Sequence of chain 1.A:
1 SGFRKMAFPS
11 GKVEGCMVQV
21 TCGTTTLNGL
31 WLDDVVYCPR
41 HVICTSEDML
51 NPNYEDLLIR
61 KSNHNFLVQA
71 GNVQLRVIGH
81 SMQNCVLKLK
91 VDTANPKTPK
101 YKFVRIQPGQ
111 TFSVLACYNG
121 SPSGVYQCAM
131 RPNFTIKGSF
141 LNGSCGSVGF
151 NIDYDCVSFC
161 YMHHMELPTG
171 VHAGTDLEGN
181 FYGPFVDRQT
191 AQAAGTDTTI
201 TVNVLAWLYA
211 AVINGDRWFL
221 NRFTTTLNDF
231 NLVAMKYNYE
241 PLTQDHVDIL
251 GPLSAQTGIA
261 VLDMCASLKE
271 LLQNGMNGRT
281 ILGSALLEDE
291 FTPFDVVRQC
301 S

Sequence of chain 1.B:
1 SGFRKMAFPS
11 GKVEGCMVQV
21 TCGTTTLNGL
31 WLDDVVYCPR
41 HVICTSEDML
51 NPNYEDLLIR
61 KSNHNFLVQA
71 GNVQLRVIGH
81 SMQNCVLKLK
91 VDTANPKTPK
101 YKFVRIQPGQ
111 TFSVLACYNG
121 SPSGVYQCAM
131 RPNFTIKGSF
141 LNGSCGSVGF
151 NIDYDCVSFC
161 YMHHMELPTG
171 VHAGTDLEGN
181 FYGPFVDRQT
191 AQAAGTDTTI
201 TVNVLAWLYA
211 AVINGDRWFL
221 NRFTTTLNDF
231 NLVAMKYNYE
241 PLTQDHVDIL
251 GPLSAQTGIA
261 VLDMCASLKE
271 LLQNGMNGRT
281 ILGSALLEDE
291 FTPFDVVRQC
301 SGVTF

The protein below binds the small molecule below.
Small molecule (SMILES): CCC(=O)N(C(=O)[C@@H]1CCOc2ccc(Cl)cc21)c1cncc2ccccc12

Binding-site contacts:
Ligand atom C21 contacts residue HIS163 of chain 1.A at 3.2 Å.
Ligand atom C20 contacts residue PHE140 of chain 1.A at 3.7 Å (hydrophobic).
Ligand atom C21 contacts residue GLU166 of chain 1.A at 3.6 Å.
Ligand atom O2 contacts residue GLN189 of chain 1.A at 3.4 Å (h-bond).
Ligand atom O1 contacts residue GLU166 of chain 1.A at 2.8 Å (salt-bridge).
Ligand atom O contacts residue HIS41 of chain 1.A at 3.5 Å.
Ligand atom C10 contacts residue MET165 of chain 1.A at 3.4 Å (hydrophobic).
Ligand atom O2 contacts residue DMS1 of chain 1.D at 3.8 Å.
Ligand atom O contacts residue CYS145 of chain 1.A at 3.3 Å (h-bond).
Ligand atom C21 contacts residue MET165 of chain 1.A at 3.7 Å (hydrophobic).
Ligand atom C20 contacts residue GLU166 of chain 1.A at 3.6 Å.
Ligand atom C contacts residue CYS145 of chain 1.A at 1.8 Å (hydrophobic).
Ligand atom O contacts residue HIS164 of chain 1.A at 3.8 Å.
Ligand atom C20 contacts residue HIS163 of chain 1.A at 3.7 Å.
Ligand atom N1 contacts residue HIS163 of chain 1.A at 2.6 Å (h-bond).
Ligand atom C21 contacts residue CYS145 of chain 1.A at 3.8 Å (hydrophobic).
Ligand atom C18 contacts residue LEU141 of chain 1.A at 3.6 Å (hydrophobic).
Ligand atom C11 contacts residue ARG188 of chain 1.A at 3.6 Å.
Ligand atom C6 contacts residue GLN189 of chain 1.A at 3.2 Å.
Ligand atom C1 contacts residue CYS145 of chain 1.A at 2.4 Å (hydrophobic).
Ligand atom C20 contacts residue LEU141 of chain 1.A at 3.6 Å (hydrophobic).
Ligand atom CL contacts residue HIS164 of chain 1.A at 3.5 Å.
Ligand atom C9 contacts residue MET165 of chain 1.A at 3.4 Å (hydrophobic).
Ligand atom C11 contacts residue MET165 of chain 1.A at 3.7 Å (hydrophobic).
Ligand atom C18 contacts residue ASN142 of chain 1.A at 3.7 Å.
Ligand atom C5 contacts residue DMS1 of chain 1.I at 3.8 Å.
Ligand atom C2 contacts residue CYS145 of chain 1.A at 3.0 Å (hydrophobic).
Ligand atom C1 contacts residue ASN142 of chain 1.A at 3.5 Å.
Ligand atom C9 contacts residue HIS164 of chain 1.A at 3.5 Å.
Ligand atom CL contacts residue ASP187 of chain 1.A at 3.5 Å.
Ligand atom N1 contacts residue GLU166 of chain 1.A at 3.8 Å.
Ligand atom C18 contacts residue GLU166 of chain 1.A at 3.6 Å.
Ligand atom CL contacts residue HIS41 of chain 1.A at 3.4 Å.
Ligand atom CL contacts residue MET165 of chain 1.A at 3.6 Å.
Ligand atom C contacts residue HIS41 of chain 1.A at 3.8 Å.
Ligand atom C12 contacts residue DMS1 of chain 1.D at 3.7 Å.
Ligand atom C12 contacts residue ARG188 of chain 1.A at 3.5 Å.
Ligand atom C19 contacts residue LEU141 of chain 1.A at 3.8 Å (hydrophobic).
Ligand atom C15 contacts residue ASN142 of chain 1.A at 3.6 Å.
Ligand atom O1 contacts residue MET165 of chain 1.A at 3.3 Å.